The protein below binds the small molecule below.
Small molecule (SMILES): CC(C)[C@H](NC(=O)CNC(=O)[C@@H]1CCCN1C(=O)[C@@H](N)[C@@H](C)O)C(=O)N[C@@H](Cc1ccc(O)cc1)C(=O)O

Sequence of chain 1.D:
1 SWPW

Sequence of chain 1.B:
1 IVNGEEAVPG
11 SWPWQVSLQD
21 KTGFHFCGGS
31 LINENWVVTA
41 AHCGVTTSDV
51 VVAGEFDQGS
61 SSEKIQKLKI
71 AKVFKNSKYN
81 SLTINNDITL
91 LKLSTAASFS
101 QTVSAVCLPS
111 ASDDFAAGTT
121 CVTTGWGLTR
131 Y

Sequence of chain 1.C:
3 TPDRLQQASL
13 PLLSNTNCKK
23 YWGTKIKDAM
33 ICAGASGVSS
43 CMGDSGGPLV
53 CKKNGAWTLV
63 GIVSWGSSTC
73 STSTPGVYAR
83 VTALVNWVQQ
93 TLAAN

Binding-site contacts:
Ligand atom C contacts residue TRP2 of chain 1.D at 1.1 Å (hydrophobic).
Ligand atom CB contacts residue PRO3 of chain 1.D at 1.0 Å (hydrophobic).
Ligand atom N contacts residue TRP2 of chain 1.D at 0.5 Å.
Ligand atom CE2 contacts residue TRP4 of chain 1.D at 0.8 Å (hydrophobic).
Ligand atom N contacts residue TRP2 of chain 1.D at 1.7 Å (h-bond).
Ligand atom CA contacts residue TRP2 of chain 1.D at 0.9 Å (hydrophobic).
Ligand atom CA contacts residue SER1 of chain 1.D at 1.4 Å.
Ligand atom CB contacts residue TRP4 of chain 1.D at 0.8 Å (hydrophobic).
Ligand atom N contacts residue SER1 of chain 1.D at 2.1 Å (h-bond).
Ligand atom O contacts residue TRP2 of chain 1.D at 1.4 Å (h-bond).
Ligand atom C contacts residue PRO3 of chain 1.D at 1.1 Å (hydrophobic).
Ligand atom CA contacts residue PRO3 of chain 1.D at 1.8 Å (hydrophobic).
Ligand atom O contacts residue TRP4 of chain 1.D at 2.3 Å.
Ligand atom O contacts residue SER1 of chain 1.D at 1.3 Å (h-bond).
Ligand atom CD2 contacts residue TRP4 of chain 1.D at 0.6 Å (hydrophobic).
Ligand atom CG2 contacts residue PRO3 of chain 1.D at 2.2 Å (hydrophobic).
Ligand atom CG contacts residue TRP4 of chain 1.D at 0.4 Å (hydrophobic).
Ligand atom C contacts residue TRP4 of chain 1.D at 1.6 Å (hydrophobic).
Ligand atom O contacts residue PRO3 of chain 1.D at 1.1 Å (h-bond).
Ligand atom CA contacts residue PRO3 of chain 1.D at 0.8 Å (hydrophobic).
Ligand atom C contacts residue TRP2 of chain 1.D at 2.0 Å (hydrophobic).
Ligand atom CG1 contacts residue PRO3 of chain 1.D at 0.5 Å (hydrophobic).
Ligand atom N contacts residue TRP4 of chain 1.D at 1.0 Å (h-bond).
Ligand atom CB contacts residue TRP2 of chain 1.D at 2.2 Å (hydrophobic).
Ligand atom N contacts residue SER1 of chain 1.D at 1.3 Å.
Ligand atom CA contacts residue TRP4 of chain 1.D at 1.0 Å (hydrophobic).
Ligand atom C contacts residue TRP4 of chain 1.D at 2.2 Å (hydrophobic).
Ligand atom CD1 contacts residue TRP4 of chain 1.D at 0.2 Å (hydrophobic).
Ligand atom CA contacts residue SER1 of chain 1.D at 1.6 Å.
Ligand atom CA contacts residue TRP2 of chain 1.D at 1.0 Å (hydrophobic).
Ligand atom N contacts residue PRO3 of chain 1.D at 1.6 Å (h-bond).
Ligand atom CB contacts residue SER1 of chain 1.D at 0.7 Å.
Ligand atom C contacts residue SER1 of chain 1.D at 1.0 Å.
Ligand atom N contacts residue PRO3 of chain 1.D at 0.7 Å.
Ligand atom OXT contacts residue TRP4 of chain 1.D at 1.4 Å (h-bond).
Ligand atom CE1 contacts residue TRP4 of chain 1.D at 0.2 Å (hydrophobic).
Ligand atom OH contacts residue TRP4 of chain 1.D at 0.9 Å.
Ligand atom O contacts residue GLY68 of chain 1.C at 1.9 Å (h-bond).
Ligand atom CG contacts residue SER1 of chain 1.D at 1.8 Å.
Ligand atom CZ contacts residue TRP4 of chain 1.D at 0.5 Å (hydrophobic).